Sequence of chain 1.A:
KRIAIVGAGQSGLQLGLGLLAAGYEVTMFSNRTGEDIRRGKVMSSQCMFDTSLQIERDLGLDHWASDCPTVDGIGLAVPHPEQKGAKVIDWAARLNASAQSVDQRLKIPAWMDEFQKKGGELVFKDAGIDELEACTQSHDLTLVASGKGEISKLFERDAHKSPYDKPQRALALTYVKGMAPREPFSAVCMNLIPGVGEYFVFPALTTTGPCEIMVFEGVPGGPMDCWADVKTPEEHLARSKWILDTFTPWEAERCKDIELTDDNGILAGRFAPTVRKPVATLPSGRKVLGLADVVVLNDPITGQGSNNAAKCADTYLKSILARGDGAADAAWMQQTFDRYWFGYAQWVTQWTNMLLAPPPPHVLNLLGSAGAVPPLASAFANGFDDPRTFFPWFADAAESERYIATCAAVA

This protein binds this small molecule.
Small molecule (SMILES): C[S@](=O)c1ccccc1

Binding-site contacts:
Ligand atom C2 contacts residue PRO322 of chain 1.A at 4.0 Å (hydrophobic).
Ligand atom C4 contacts residue VAL210 of chain 1.A at 3.9 Å (hydrophobic).
Ligand atom O contacts residue PRO322 of chain 1.A at 2.9 Å (h-bond).
Ligand atom C2 contacts residue PHE222 of chain 1.A at 3.9 Å (hydrophobic).
Ligand atom C2 contacts residue THR324 of chain 1.A at 4.0 Å.
Ligand atom C contacts residue PHE222 of chain 1.A at 2.9 Å (hydrophobic).
Ligand atom S contacts residue VAL237 of chain 1.A at 4.0 Å.
Ligand atom C6 contacts residue CYS69 of chain 1.A at 3.7 Å (hydrophobic).
Ligand atom C1 contacts residue PHE224 of chain 1.A at 4.2 Å (hydrophobic).
Ligand atom C3 contacts residue THR324 of chain 1.A at 3.7 Å.
Ligand atom C4 contacts residue PHE71 of chain 1.A at 4.1 Å (hydrophobic).
Ligand atom S contacts residue FAD1 of chain 1.B at 3.4 Å (h-bond).
Ligand atom C5 contacts residue CYS69 of chain 1.A at 4.0 Å (hydrophobic).
Ligand atom C6 contacts residue FAD1 of chain 1.B at 3.4 Å.
Ligand atom C5 contacts residue VAL210 of chain 1.A at 3.9 Å (hydrophobic).
Ligand atom C4 contacts residue GLY325 of chain 1.A at 4.2 Å.
Ligand atom C6 contacts residue PHE224 of chain 1.A at 3.8 Å (hydrophobic).
Ligand atom C2 contacts residue ILE323 of chain 1.A at 3.5 Å (hydrophobic).
Ligand atom O contacts residue VAL237 of chain 1.A at 3.7 Å.
Ligand atom C2 contacts residue GLY325 of chain 1.A at 3.8 Å.
Ligand atom C4 contacts residue THR324 of chain 1.A at 3.8 Å.
Ligand atom O contacts residue PHE222 of chain 1.A at 3.9 Å.
Ligand atom S contacts residue SER67 of chain 1.A at 3.4 Å (h-bond).
Ligand atom C1 contacts residue FAD1 of chain 1.B at 3.8 Å.
Ligand atom C3 contacts residue PHE222 of chain 1.A at 4.2 Å (hydrophobic).
Ligand atom C3 contacts residue PHE406 of chain 1.A at 3.8 Å (hydrophobic).
Ligand atom C5 contacts residue PHE71 of chain 1.A at 3.8 Å (hydrophobic).
Ligand atom C6 contacts residue VAL210 of chain 1.A at 4.2 Å (hydrophobic).
Ligand atom C contacts residue PHE224 of chain 1.A at 3.3 Å (hydrophobic).
Ligand atom C5 contacts residue GLY325 of chain 1.A at 4.0 Å.
Ligand atom C3 contacts residue GLY325 of chain 1.A at 3.9 Å.
Ligand atom S contacts residue PHE224 of chain 1.A at 3.9 Å.
Ligand atom C3 contacts residue ILE323 of chain 1.A at 3.6 Å (hydrophobic).
Ligand atom C6 contacts residue GLY325 of chain 1.A at 3.8 Å.
Ligand atom C contacts residue VAL237 of chain 1.A at 3.3 Å (hydrophobic).
Ligand atom C1 contacts residue GLY325 of chain 1.A at 3.8 Å.
Ligand atom C4 contacts residue PHE406 of chain 1.A at 3.6 Å (hydrophobic).
Ligand atom S contacts residue PRO322 of chain 1.A at 4.1 Å.
Ligand atom O contacts residue GLU239 of chain 1.A at 4.2 Å.
Ligand atom O contacts residue SER67 of chain 1.A at 4.1 Å.